Binding-site contacts:
Ligand atom OP1 contacts residue GLY82 of chain 1.QA at 4.2 Å.
Ligand atom OP1 contacts residue MG1 of chain 1.ID at 3.9 Å.
Ligand atom O2' contacts residue MG1 of chain 1.TC at 4.3 Å.
Ligand atom P contacts residue MG1 of chain 1.ID at 3.6 Å.
Ligand atom OP2 contacts residue MG1 of chain 1.ID at 2.7 Å.
Ligand atom O5' contacts residue MG1 of chain 1.ID at 3.9 Å.

A small-molecule ligand and the protein it binds are described below.
Small molecule (SMILES): Nc1ccn([C@@H]2O[C@H](CO[P](=O)(O)O[C@H]3[C@@H](O)[C@H](n4ccc(=O)[nH]c4=O)O[C@@H]3CO[P](=O)(O)O[C@H]3[C@@H](O)[C@H](n4ccc(=O)[nH]c4=O)O[C@@H]3CO[P](=O)(O)O[C@H]3[C@@H](O)[C@H](n4cnc5c4NC=NC5N)O[C@@H]3CO[P](=O)(O)O[C@H]3[C@@H](O)[C@H](n4ccc(N)nc4=O)O[C@@H]3CO[P](=O)(O)O[C@H]3[C@@H](O)[C@H](n4cnc5c(=O)[nH]c(N)nc54)O[C@@H]3COP(=O)=O)[C@@H](O)[C@H]2O)c(=O)n1

Sequence of chain 1.QA:
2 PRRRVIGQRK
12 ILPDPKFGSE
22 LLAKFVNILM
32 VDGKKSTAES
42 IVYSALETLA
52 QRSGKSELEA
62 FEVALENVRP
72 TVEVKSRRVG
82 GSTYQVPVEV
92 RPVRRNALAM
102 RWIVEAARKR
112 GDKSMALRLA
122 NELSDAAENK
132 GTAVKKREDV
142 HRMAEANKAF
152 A